Binding-site contacts:
Ligand atom O2S contacts residue GLY222 of chain 24.A at 3.4 Å (h-bond).
Ligand atom S1 contacts residue ARG224 of chain 24.A at 4.0 Å.
Ligand atom O3S contacts residue ARG224 of chain 24.A at 3.8 Å.
Ligand atom O1S contacts residue ARG224 of chain 24.A at 2.9 Å (salt-bridge).
Ligand atom S1 contacts residue LYS215 of chain 24.A at 4.1 Å.
Ligand atom N1 contacts residue TRP374 of chain 24.A at 3.5 Å.
Ligand atom C1 contacts residue ARG224 of chain 24.A at 4.1 Å.
Ligand atom C2 contacts residue TRP374 of chain 24.A at 4.0 Å (hydrophobic).
Ligand atom C3 contacts residue ASP229 of chain 24.A at 4.4 Å.
Ligand atom S1 contacts residue TRP374 of chain 24.A at 4.4 Å.
Ligand atom S1 contacts residue GLY222 of chain 24.A at 3.8 Å.
Ligand atom O1S contacts residue TRP374 of chain 24.A at 4.0 Å.
Ligand atom C1 contacts residue TRP374 of chain 24.A at 3.3 Å (hydrophobic).
Ligand atom O1S contacts residue GLY222 of chain 24.A at 3.0 Å (h-bond).
Ligand atom O2S contacts residue LYS215 of chain 24.A at 3.1 Å (salt-bridge).
Ligand atom O1S contacts residue LYS215 of chain 24.A at 3.9 Å.
Ligand atom C3 contacts residue TRP374 of chain 24.A at 4.0 Å (hydrophobic).
Ligand atom O1S contacts residue PHE223 of chain 24.A at 3.2 Å.
Ligand atom C2 contacts residue ARG224 of chain 24.A at 4.0 Å.

Sequence of chain 24.A:
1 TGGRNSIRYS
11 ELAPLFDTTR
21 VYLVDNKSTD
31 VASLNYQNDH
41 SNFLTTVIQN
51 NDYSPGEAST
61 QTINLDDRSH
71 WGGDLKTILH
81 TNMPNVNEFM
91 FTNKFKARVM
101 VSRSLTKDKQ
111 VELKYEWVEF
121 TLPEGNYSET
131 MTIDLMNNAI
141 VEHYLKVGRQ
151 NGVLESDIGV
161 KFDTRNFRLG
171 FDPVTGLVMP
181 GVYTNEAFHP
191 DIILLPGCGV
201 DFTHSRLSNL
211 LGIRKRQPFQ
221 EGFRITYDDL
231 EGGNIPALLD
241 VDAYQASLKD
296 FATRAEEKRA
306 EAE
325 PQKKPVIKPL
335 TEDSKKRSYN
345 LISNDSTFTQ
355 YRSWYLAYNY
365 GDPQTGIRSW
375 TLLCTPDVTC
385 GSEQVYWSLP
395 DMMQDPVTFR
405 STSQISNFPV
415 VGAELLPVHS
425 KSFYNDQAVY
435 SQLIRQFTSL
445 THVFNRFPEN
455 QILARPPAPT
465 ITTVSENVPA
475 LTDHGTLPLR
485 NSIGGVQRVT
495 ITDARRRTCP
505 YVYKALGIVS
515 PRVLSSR

The protein below binds the small molecule below.
Small molecule (SMILES): CCCCCCCCCCCC[N+](C)(C)CCCS(=O)(=O)O